Binding-site contacts:
Ligand atom C3 contacts residue ASN269 of chain 1.C at 3.9 Å.
Ligand atom O5 contacts residue GLU268 of chain 1.C at 4.0 Å.
Ligand atom N2 contacts residue ASN269 of chain 1.C at 3.0 Å (h-bond).
Ligand atom O7 contacts residue ASN269 of chain 1.C at 3.5 Å (h-bond).
Ligand atom C2 contacts residue ASN269 of chain 1.C at 2.5 Å.
Ligand atom O7 contacts residue LYS545 of chain 1.B at 4.4 Å.
Ligand atom O5 contacts residue ASN269 of chain 1.C at 2.3 Å (h-bond).
Ligand atom C1 contacts residue ASN269 of chain 1.C at 1.5 Å.
Ligand atom C8 contacts residue LYS545 of chain 1.B at 3.9 Å.
Ligand atom C7 contacts residue ASN269 of chain 1.C at 3.7 Å.
Ligand atom C5 contacts residue ASN269 of chain 1.C at 3.6 Å.
Ligand atom C4 contacts residue ASN269 of chain 1.C at 4.2 Å.
Ligand atom O6 contacts residue GLU268 of chain 1.C at 3.0 Å (salt-bridge).
Ligand atom C6 contacts residue GLU268 of chain 1.C at 3.6 Å.

Sequence of chain 1.C:
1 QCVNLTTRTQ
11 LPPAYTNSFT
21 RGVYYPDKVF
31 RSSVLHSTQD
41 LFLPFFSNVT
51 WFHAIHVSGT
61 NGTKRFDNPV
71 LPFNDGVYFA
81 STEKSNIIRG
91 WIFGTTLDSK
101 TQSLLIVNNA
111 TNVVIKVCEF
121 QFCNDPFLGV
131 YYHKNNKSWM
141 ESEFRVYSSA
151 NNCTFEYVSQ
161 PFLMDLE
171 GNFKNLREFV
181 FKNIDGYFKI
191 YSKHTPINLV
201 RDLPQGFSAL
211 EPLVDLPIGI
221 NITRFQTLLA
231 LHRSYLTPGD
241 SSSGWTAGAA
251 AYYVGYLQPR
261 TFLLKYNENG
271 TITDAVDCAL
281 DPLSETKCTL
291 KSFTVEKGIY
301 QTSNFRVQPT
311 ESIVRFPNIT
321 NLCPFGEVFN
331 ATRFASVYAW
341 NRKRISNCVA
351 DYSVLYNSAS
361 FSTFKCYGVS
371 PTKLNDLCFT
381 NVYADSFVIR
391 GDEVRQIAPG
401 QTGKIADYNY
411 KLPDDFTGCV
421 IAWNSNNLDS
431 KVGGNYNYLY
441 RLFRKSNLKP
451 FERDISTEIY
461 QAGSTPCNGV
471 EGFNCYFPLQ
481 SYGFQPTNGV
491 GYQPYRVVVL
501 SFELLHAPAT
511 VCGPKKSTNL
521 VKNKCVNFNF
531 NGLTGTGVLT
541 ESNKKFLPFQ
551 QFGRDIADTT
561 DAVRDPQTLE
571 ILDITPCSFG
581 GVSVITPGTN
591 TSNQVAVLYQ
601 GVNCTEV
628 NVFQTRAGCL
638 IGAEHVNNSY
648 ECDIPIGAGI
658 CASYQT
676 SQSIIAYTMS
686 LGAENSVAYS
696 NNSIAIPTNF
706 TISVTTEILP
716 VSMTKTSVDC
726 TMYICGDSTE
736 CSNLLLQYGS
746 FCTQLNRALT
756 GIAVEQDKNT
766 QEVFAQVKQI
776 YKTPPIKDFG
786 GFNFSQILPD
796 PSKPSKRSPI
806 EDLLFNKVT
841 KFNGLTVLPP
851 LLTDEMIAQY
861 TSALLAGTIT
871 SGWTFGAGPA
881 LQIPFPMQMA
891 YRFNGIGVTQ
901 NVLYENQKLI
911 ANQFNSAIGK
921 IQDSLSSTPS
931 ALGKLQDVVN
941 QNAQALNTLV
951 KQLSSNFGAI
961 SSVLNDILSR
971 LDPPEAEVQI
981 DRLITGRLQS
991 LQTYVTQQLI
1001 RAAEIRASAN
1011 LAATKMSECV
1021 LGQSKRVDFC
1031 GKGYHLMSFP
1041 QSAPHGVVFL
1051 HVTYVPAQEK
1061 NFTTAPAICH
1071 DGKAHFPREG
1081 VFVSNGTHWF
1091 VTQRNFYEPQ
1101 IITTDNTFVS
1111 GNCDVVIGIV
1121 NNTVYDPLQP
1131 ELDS

The protein below binds the small molecule below.
Small molecule (SMILES): CC(=O)N[C@@H]1[C@@H](O)[C@H](O)[C@@H](CO)O[C@H]1O

Sequence of chain 1.B:
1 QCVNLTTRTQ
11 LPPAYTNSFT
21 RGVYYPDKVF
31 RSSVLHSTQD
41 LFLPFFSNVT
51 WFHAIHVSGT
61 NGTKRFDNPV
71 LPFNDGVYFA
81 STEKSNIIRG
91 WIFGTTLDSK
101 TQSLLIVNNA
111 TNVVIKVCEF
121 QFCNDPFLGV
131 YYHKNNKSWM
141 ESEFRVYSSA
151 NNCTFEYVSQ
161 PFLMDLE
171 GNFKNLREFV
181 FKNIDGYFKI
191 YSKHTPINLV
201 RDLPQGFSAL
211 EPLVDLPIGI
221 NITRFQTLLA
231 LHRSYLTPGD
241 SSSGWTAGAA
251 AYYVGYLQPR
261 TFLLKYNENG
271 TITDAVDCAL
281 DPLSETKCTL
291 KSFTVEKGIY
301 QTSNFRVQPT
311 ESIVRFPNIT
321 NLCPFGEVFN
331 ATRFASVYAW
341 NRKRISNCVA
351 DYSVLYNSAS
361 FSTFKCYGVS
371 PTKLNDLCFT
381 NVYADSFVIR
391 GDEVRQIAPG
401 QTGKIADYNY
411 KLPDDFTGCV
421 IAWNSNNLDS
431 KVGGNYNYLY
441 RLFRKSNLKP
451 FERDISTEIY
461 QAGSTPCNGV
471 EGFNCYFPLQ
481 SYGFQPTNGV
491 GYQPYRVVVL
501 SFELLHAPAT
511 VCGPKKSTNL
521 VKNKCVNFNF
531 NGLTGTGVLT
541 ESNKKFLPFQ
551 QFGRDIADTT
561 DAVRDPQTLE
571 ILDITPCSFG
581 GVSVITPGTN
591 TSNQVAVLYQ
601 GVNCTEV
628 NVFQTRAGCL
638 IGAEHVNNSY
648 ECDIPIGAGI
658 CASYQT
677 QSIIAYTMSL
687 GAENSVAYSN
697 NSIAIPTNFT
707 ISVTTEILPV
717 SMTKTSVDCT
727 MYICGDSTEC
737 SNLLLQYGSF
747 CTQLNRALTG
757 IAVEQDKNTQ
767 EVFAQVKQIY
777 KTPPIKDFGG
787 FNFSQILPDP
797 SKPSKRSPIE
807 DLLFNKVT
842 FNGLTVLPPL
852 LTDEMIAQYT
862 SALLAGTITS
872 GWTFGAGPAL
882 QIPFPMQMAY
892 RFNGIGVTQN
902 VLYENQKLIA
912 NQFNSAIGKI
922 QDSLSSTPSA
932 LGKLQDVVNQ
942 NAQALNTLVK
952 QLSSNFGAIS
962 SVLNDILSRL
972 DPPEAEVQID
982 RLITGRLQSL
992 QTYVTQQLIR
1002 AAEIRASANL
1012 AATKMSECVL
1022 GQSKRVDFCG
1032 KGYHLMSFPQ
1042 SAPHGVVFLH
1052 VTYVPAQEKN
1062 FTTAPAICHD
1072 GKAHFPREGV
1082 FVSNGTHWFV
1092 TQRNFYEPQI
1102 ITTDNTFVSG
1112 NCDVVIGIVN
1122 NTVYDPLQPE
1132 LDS